A protein and the small-molecule ligand that binds it are described below.
Small molecule (SMILES): Oc1cccc(-c2ccccc2)c1O

Binding-site contacts:
Ligand atom CK5 contacts residue HIS240 of chain 5.A at 3.4 Å.
Ligand atom CK5 contacts residue PHE186 of chain 5.A at 3.6 Å (hydrophobic).
Ligand atom CK3 contacts residue TYR249 of chain 5.A at 3.1 Å (hydrophobic).
Ligand atom CK4 contacts residue HIS194 of chain 5.A at 3.4 Å.
Ligand atom OK2 contacts residue TYR249 of chain 5.A at 2.7 Å (h-bond).
Ligand atom OK2 contacts residue FE21 of chain 5.B at 2.0 Å.
Ligand atom CK6 contacts residue ILE172 of chain 5.A at 3.9 Å (hydrophobic).
Ligand atom CK4 contacts residue HIS240 of chain 5.A at 3.2 Å.
Ligand atom CK2 contacts residue NO1 of chain 5.C at 3.9 Å.
Ligand atom CK3 contacts residue HIS240 of chain 5.A at 3.5 Å.
Ligand atom CK6 contacts residue PHE186 of chain 5.A at 3.5 Å (hydrophobic).
Ligand atom OK1 contacts residue GLU260 of chain 5.A at 3.2 Å (salt-bridge).
Ligand atom CK4 contacts residue FE21 of chain 5.B at 2.9 Å.
Ligand atom CK7 contacts residue TYR249 of chain 5.A at 3.6 Å (hydrophobic).
Ligand atom CK6 contacts residue ASN242 of chain 5.A at 3.4 Å.
Ligand atom CK2 contacts residue HIS240 of chain 5.A at 3.4 Å.
Ligand atom OK1 contacts residue HIS145 of chain 5.A at 3.2 Å (h-bond).
Ligand atom OK1 contacts residue HIS194 of chain 5.A at 2.8 Å (h-bond).
Ligand atom CK1 contacts residue THR280 of chain 5.A at 3.9 Å.
Ligand atom CK9 contacts residue HIS208 of chain 5.A at 3.9 Å.
Ligand atom CK5 contacts residue ASN242 of chain 5.A at 3.6 Å.
Ligand atom CK3 contacts residue FE21 of chain 5.B at 2.8 Å.
Ligand atom CK5 contacts residue HIS194 of chain 5.A at 3.5 Å.
Ligand atom CK4 contacts residue NO1 of chain 5.C at 2.9 Å.
Ligand atom OK2 contacts residue NO1 of chain 5.C at 2.3 Å (h-bond).
Ligand atom CKA contacts residue HIS208 of chain 5.A at 3.7 Å.
Ligand atom OK1 contacts residue FE21 of chain 5.B at 2.2 Å.
Ligand atom CK6 contacts residue HIS240 of chain 5.A at 3.2 Å.
Ligand atom OK2 contacts residue HIS209 of chain 5.A at 2.8 Å.
Ligand atom CK1 contacts residue HIS240 of chain 5.A at 3.4 Å.
Ligand atom CKC contacts residue THR280 of chain 5.A at 3.7 Å.
Ligand atom CK8 contacts residue HIS209 of chain 5.A at 3.8 Å.
Ligand atom CK9 contacts residue PHE201 of chain 5.A at 3.8 Å (hydrophobic).
Ligand atom CKC contacts residue TYR249 of chain 5.A at 3.5 Å (hydrophobic).
Ligand atom CK2 contacts residue TYR249 of chain 5.A at 3.5 Å (hydrophobic).
Ligand atom OK1 contacts residue NO1 of chain 5.C at 2.5 Å (h-bond).
Ligand atom OK1 contacts residue HIS240 of chain 5.A at 3.6 Å (h-bond).
Ligand atom CK3 contacts residue NO1 of chain 5.C at 2.7 Å.
Ligand atom CK1 contacts residue PHE186 of chain 5.A at 3.7 Å (hydrophobic).
Ligand atom OK2 contacts residue GLU260 of chain 5.A at 3.2 Å (salt-bridge).

Sequence of chain 5.A:
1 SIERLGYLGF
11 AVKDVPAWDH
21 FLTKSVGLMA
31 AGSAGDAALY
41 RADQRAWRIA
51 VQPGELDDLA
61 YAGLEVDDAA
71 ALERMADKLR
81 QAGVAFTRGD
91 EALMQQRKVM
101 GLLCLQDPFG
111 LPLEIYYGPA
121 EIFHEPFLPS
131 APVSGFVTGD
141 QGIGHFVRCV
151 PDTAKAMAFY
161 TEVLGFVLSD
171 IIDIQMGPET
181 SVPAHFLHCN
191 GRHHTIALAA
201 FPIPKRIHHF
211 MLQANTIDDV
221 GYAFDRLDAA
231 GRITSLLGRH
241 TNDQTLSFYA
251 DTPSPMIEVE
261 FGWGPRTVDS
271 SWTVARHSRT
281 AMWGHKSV